Sequence of chain 7.A:
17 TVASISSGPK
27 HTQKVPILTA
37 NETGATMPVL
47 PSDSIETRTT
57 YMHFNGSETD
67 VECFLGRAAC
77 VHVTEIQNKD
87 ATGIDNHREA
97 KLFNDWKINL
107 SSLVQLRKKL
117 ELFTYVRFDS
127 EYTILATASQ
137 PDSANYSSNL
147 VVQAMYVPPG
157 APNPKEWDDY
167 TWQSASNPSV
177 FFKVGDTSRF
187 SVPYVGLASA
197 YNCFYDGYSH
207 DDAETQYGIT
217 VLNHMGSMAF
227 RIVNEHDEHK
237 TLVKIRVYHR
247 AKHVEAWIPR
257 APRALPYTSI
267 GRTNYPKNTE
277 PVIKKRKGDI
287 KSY

Binding-site contacts:
Ligand atom O1 contacts residue ILE104 of chain 7.A at 3.4 Å.
Ligand atom C1C contacts residue TYR128 of chain 7.A at 3.3 Å (hydrophobic).
Ligand atom C3C contacts residue TYR152 of chain 7.A at 3.8 Å (hydrophobic).
Ligand atom O1A contacts residue MET224 of chain 7.A at 3.5 Å (h-bond).
Ligand atom C31 contacts residue LEU106 of chain 7.A at 4.0 Å (hydrophobic).
Ligand atom C3 contacts residue LEU106 of chain 7.A at 3.8 Å (hydrophobic).
Ligand atom C4B contacts residue TYR152 of chain 7.A at 3.6 Å (hydrophobic).
Ligand atom O1B contacts residue VAL188 of chain 7.A at 3.7 Å.
Ligand atom N3A contacts residue ALA24 of chain 7.C at 3.8 Å.
Ligand atom C1B contacts residue VAL188 of chain 7.A at 4.0 Å (hydrophobic).
Ligand atom CL1 contacts residue LEU25 of chain 7.C at 3.7 Å.
Ligand atom C4B contacts residue PHE186 of chain 7.A at 3.9 Å (hydrophobic).
Ligand atom C2B contacts residue TYR128 of chain 7.A at 3.9 Å (hydrophobic).
Ligand atom C2A contacts residue TYR152 of chain 7.A at 3.8 Å (hydrophobic).
Ligand atom C5B contacts residue TYR152 of chain 7.A at 3.7 Å (hydrophobic).
Ligand atom C4A contacts residue ALA150 of chain 7.A at 4.0 Å (hydrophobic).
Ligand atom C2B contacts residue MET224 of chain 7.A at 4.0 Å (hydrophobic).
Ligand atom CL1 contacts residue TYR152 of chain 7.A at 3.9 Å.
Ligand atom C2C contacts residue VAL191 of chain 7.A at 4.0 Å (hydrophobic).
Ligand atom O1 contacts residue MET221 of chain 7.A at 3.5 Å (h-bond).
Ligand atom CL2 contacts residue TYR128 of chain 7.A at 3.2 Å.
Ligand atom C5A contacts residue PHE186 of chain 7.A at 4.0 Å (hydrophobic).
Ligand atom O1A contacts residue PHE186 of chain 7.A at 3.4 Å.
Ligand atom C4A contacts residue PRO174 of chain 7.A at 3.0 Å (hydrophobic).
Ligand atom C2A contacts residue PHE186 of chain 7.A at 3.8 Å (hydrophobic).
Ligand atom C5A contacts residue ALA150 of chain 7.A at 3.5 Å (hydrophobic).
Ligand atom C4 contacts residue LEU106 of chain 7.A at 3.9 Å (hydrophobic).
Ligand atom C6B contacts residue TYR152 of chain 7.A at 3.9 Å (hydrophobic).
Ligand atom CL1 contacts residue VAL188 of chain 7.A at 3.7 Å.
Ligand atom C3B contacts residue MET224 of chain 7.A at 3.6 Å (hydrophobic).
Ligand atom N2 contacts residue MET221 of chain 7.A at 3.5 Å (h-bond).
Ligand atom C3C contacts residue ILE104 of chain 7.A at 3.7 Å (hydrophobic).
Ligand atom N3A contacts residue PRO174 of chain 7.A at 3.3 Å (h-bond).
Ligand atom C3B contacts residue PHE186 of chain 7.A at 3.9 Å (hydrophobic).
Ligand atom C5 contacts residue TYR128 of chain 7.A at 3.8 Å (hydrophobic).
Ligand atom C4A contacts residue SER175 of chain 7.A at 3.7 Å.
Ligand atom CL2 contacts residue ILE104 of chain 7.A at 3.5 Å.
Ligand atom N3A contacts residue TYR152 of chain 7.A at 4.0 Å.
Ligand atom CL2 contacts residue MET224 of chain 7.A at 3.4 Å.
Ligand atom C5A contacts residue VAL176 of chain 7.A at 3.5 Å (hydrophobic).

Sequence of chain 8.C:
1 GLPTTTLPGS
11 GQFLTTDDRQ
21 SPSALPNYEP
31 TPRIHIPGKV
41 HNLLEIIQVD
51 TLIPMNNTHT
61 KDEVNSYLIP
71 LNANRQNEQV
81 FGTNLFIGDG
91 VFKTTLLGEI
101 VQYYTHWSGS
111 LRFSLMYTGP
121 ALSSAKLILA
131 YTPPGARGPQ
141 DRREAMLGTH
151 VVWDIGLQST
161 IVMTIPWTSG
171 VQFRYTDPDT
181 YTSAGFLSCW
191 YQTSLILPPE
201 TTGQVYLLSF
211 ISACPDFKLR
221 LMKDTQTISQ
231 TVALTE

Sequence of chain 7.C:
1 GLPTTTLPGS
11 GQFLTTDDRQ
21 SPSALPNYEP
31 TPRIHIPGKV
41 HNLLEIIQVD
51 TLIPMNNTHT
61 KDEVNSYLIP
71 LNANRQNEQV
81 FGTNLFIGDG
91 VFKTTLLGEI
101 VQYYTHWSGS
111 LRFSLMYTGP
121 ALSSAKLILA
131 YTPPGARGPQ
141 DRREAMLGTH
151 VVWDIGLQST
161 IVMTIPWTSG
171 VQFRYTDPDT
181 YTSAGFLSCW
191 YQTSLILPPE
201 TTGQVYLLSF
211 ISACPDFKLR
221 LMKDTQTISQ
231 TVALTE

A small-molecule ligand and the protein it binds are described below.
Small molecule (SMILES): Cc1cc(CCCOc2c(Cl)cc(C3=NCCO3)cc2Cl)on1